The small molecule below binds the protein below.
Small molecule (SMILES): CC(=O)N[C@H]1[C@H](O[C@H]2[C@H](O)[C@@H](NC(C)=O)CO[C@@H]2CO[C@@H]2O[C@@H](C)[C@@H](O)[C@@H](O)[C@@H]2O)O[C@H](CO)[C@@H](O)[C@@H]1O

Sequence of chain 1.F:
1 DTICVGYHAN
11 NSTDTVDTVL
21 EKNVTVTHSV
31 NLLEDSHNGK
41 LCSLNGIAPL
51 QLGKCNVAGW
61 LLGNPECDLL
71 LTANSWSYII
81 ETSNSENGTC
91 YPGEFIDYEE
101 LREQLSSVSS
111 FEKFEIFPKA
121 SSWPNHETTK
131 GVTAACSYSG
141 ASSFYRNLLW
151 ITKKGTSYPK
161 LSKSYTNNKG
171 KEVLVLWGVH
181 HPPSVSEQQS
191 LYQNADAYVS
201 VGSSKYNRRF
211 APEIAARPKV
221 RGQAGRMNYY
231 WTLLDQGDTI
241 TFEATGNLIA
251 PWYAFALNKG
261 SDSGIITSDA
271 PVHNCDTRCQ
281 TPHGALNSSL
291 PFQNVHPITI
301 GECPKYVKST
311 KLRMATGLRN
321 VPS

Binding-site contacts:
Ligand atom C5 contacts residue ASN23 of chain 1.F at 3.6 Å.
Ligand atom C2 contacts residue ASN23 of chain 1.F at 2.5 Å.
Ligand atom C8 contacts residue ASN23 of chain 1.F at 3.2 Å.
Ligand atom N2 contacts residue ASN23 of chain 1.F at 3.0 Å (h-bond).
Ligand atom C1 contacts residue ASN23 of chain 1.F at 1.4 Å.
Ligand atom C6 contacts residue ASN23 of chain 1.F at 3.3 Å.
Ligand atom C4 contacts residue ASN23 of chain 1.F at 4.2 Å.
Ligand atom O5 contacts residue ASN23 of chain 1.F at 2.3 Å (h-bond).
Ligand atom O7 contacts residue ASN23 of chain 1.F at 4.5 Å.
Ligand atom O5 contacts residue ASN23 of chain 1.F at 4.0 Å.
Ligand atom C7 contacts residue ASN23 of chain 1.F at 3.5 Å.
Ligand atom O7 contacts residue LYS22 of chain 1.F at 4.3 Å.
Ligand atom C5 contacts residue ASN23 of chain 1.F at 3.7 Å.
Ligand atom C3 contacts residue ASN23 of chain 1.F at 3.8 Å.